Binding-site contacts:
Ligand atom C2 contacts residue ASN340 of chain 1.B at 2.5 Å.
Ligand atom O7 contacts residue ASN340 of chain 1.B at 3.6 Å.
Ligand atom C3 contacts residue ASN340 of chain 1.B at 3.8 Å.
Ligand atom C8 contacts residue GLY336 of chain 1.B at 3.3 Å.
Ligand atom O7 contacts residue GLY336 of chain 1.B at 3.9 Å.
Ligand atom C7 contacts residue ASN340 of chain 1.B at 3.5 Å.
Ligand atom C4 contacts residue ASN340 of chain 1.B at 4.2 Å.
Ligand atom C5 contacts residue ASN340 of chain 1.B at 3.6 Å.
Ligand atom C8 contacts residue PHE335 of chain 1.B at 4.4 Å (hydrophobic).
Ligand atom O5 contacts residue ASN340 of chain 1.B at 2.3 Å (h-bond).
Ligand atom C7 contacts residue GLY336 of chain 1.B at 3.8 Å.
Ligand atom C1 contacts residue ASN340 of chain 1.B at 1.4 Å.
Ligand atom N2 contacts residue ASN340 of chain 1.B at 2.9 Å (h-bond).
Ligand atom O6 contacts residue ASN340 of chain 1.B at 4.3 Å.

Sequence of chain 1.B:
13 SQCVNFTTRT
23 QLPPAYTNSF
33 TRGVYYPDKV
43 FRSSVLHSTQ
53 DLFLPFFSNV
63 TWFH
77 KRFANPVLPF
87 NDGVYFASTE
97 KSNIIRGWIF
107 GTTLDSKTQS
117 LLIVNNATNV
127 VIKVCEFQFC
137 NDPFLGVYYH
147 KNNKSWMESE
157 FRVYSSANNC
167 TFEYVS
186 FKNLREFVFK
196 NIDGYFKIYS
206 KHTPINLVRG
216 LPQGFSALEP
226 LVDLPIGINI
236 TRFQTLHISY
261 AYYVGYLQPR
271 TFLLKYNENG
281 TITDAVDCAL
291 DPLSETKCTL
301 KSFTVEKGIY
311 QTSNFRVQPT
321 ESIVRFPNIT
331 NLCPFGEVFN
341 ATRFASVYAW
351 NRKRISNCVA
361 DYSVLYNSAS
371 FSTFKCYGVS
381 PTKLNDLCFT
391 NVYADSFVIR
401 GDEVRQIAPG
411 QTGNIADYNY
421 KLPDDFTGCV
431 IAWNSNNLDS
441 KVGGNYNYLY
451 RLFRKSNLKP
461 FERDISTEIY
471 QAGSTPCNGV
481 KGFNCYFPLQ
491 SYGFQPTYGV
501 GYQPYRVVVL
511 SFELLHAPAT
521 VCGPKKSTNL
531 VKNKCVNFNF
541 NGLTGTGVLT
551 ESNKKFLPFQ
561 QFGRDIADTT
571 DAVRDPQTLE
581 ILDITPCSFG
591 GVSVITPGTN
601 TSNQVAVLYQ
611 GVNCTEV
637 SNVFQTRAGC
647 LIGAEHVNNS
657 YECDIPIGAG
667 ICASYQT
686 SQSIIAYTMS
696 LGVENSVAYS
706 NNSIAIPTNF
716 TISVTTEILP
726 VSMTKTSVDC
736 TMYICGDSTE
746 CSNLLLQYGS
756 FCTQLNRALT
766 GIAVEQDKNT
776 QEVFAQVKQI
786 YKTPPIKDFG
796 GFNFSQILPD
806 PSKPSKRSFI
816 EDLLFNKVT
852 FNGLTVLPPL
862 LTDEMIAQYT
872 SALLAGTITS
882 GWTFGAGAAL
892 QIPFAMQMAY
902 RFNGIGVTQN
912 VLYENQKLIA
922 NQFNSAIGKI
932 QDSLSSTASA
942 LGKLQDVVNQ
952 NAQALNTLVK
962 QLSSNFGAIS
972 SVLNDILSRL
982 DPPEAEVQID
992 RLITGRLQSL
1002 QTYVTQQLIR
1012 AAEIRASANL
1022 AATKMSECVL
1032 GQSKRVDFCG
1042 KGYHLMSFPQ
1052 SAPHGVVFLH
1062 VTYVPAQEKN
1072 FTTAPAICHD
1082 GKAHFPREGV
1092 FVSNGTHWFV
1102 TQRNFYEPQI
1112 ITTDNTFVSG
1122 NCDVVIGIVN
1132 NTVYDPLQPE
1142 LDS

The small molecule below binds the protein below.
Small molecule (SMILES): CC(=O)N[C@@H]1[C@@H](O)[C@H](O)[C@@H](CO)O[C@H]1O